Sequence of chain 1.F:
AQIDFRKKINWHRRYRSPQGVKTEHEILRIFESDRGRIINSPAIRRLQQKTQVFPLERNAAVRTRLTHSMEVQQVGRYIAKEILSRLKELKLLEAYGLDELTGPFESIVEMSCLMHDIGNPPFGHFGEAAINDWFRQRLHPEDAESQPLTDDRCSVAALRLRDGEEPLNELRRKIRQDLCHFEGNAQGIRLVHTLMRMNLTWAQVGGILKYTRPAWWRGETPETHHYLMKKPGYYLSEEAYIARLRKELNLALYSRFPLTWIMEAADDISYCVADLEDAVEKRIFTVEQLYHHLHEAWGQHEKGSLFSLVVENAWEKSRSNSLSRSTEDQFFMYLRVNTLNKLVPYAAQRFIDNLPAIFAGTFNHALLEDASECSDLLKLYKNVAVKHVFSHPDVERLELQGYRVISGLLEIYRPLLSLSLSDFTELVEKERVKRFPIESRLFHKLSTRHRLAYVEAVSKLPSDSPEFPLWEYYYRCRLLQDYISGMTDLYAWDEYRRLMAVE

A small-molecule ligand and the protein it binds are described below.
Small molecule (SMILES): Nc1nc(=O)c2ncn([C@H]3C[C@H](O)[C@@H](CO[P](=O)(S)OP(=O)(O)OP(=O)(O)O)O3)c2[nH]1

Binding-site contacts:
Ligand atom C2 contacts residue VAL54 of chain 1.D at 3.7 Å (hydrophobic).
Ligand atom C2 contacts residue GLU400 of chain 1.D at 3.2 Å.
Ligand atom PG contacts residue LYS232 of chain 1.D at 3.8 Å.
Ligand atom O3' contacts residue TYR272 of chain 1.D at 3.6 Å.
Ligand atom PB contacts residue MN1 of chain 1.N at 4.1 Å.
Ligand atom C2' contacts residue ASP276 of chain 1.D at 3.6 Å.
Ligand atom O2G contacts residue LYS232 of chain 1.D at 4.1 Å.
Ligand atom N3 contacts residue VAL54 of chain 1.D at 3.6 Å.
Ligand atom PA contacts residue HIS126 of chain 1.D at 4.1 Å.
Ligand atom O1G contacts residue TYR212 of chain 1.D at 3.8 Å.
Ligand atom N3 contacts residue PHE391 of chain 1.D at 3.7 Å.
Ligand atom N1 contacts residue GLU400 of chain 1.D at 3.0 Å (salt-bridge).
Ligand atom O3B contacts residue LYS211 of chain 1.D at 4.1 Å.
Ligand atom C5' contacts residue ARG66 of chain 1.D at 4.1 Å.
Ligand atom C4 contacts residue PHE391 of chain 1.D at 4.1 Å (hydrophobic).
Ligand atom S1A contacts residue HIS126 of chain 1.D at 2.8 Å (h-bond).
Ligand atom C3' contacts residue ASP276 of chain 1.D at 3.5 Å.
Ligand atom O1B contacts residue MN1 of chain 1.N at 2.9 Å.
Ligand atom O6 contacts residue ARG442 of chain 1.F at 3.6 Å.
Ligand atom O3A contacts residue HIS126 of chain 1.D at 4.0 Å.
Ligand atom PG contacts residue TYR212 of chain 1.D at 4.0 Å.
Ligand atom O2B contacts residue ASP118 of chain 1.D at 3.3 Å (salt-bridge).
Ligand atom C2' contacts residue PHE391 of chain 1.D at 3.8 Å (hydrophobic).
Ligand atom C3' contacts residue TYR272 of chain 1.D at 3.7 Å (hydrophobic).
Ligand atom N2 contacts residue VAL54 of chain 1.D at 2.7 Å (h-bond).
Ligand atom O2B contacts residue MN1 of chain 1.N at 4.1 Å.
Ligand atom O3' contacts residue GLN53 of chain 1.D at 3.8 Å.
Ligand atom O3G contacts residue LYS211 of chain 1.D at 2.7 Å (salt-bridge).
Ligand atom C2 contacts residue PHE391 of chain 1.D at 3.9 Å (hydrophobic).
Ligand atom O1G contacts residue LYS232 of chain 1.D at 2.4 Å (salt-bridge).
Ligand atom N2 contacts residue VAL396 of chain 1.D at 3.3 Å.
Ligand atom N2 contacts residue GLU400 of chain 1.D at 2.5 Å (salt-bridge).
Ligand atom N1 contacts residue PHE391 of chain 1.D at 4.0 Å.
Ligand atom PG contacts residue LYS211 of chain 1.D at 3.8 Å.
Ligand atom O3' contacts residue ASP276 of chain 1.D at 2.5 Å (salt-bridge).
Ligand atom O2A contacts residue TYR272 of chain 1.D at 3.8 Å.
Ligand atom O2G contacts residue ASN186 of chain 1.D at 3.6 Å.
Ligand atom O3G contacts residue TYR212 of chain 1.D at 3.2 Å (h-bond).
Ligand atom O1B contacts residue ASP268 of chain 1.D at 3.6 Å (salt-bridge).
Ligand atom O2G contacts residue LYS211 of chain 1.D at 4.0 Å.

Sequence of chain 1.D:
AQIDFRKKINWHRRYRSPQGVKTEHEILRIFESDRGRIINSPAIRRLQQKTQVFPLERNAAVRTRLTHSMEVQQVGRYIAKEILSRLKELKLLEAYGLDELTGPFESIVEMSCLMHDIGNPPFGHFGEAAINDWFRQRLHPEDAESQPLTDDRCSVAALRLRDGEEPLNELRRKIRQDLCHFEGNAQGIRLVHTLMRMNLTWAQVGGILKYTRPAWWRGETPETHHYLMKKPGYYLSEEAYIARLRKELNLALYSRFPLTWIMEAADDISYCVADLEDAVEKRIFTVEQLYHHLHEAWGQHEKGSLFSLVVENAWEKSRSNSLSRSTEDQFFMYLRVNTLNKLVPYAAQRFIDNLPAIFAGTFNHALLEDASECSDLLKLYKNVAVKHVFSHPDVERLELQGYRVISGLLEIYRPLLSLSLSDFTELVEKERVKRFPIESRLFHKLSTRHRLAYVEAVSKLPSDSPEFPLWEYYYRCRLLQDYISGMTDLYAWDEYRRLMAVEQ